Sequence of chain 1.B:
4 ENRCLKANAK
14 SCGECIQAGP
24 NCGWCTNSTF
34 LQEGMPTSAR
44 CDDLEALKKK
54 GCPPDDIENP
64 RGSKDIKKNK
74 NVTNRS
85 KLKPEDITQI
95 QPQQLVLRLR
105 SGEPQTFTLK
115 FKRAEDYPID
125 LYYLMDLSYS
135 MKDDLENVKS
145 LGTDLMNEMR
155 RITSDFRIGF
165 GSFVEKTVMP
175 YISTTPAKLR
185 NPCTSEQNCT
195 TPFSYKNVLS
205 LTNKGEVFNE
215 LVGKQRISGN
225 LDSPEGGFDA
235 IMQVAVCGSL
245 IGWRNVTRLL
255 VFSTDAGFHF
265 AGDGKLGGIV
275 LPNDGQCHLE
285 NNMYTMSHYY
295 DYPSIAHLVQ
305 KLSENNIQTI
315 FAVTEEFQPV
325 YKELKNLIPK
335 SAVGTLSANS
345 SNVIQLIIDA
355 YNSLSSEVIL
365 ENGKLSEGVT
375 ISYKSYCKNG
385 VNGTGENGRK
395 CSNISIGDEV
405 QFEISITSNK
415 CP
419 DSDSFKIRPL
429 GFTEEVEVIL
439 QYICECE

Binding-site contacts:
Ligand atom C5 contacts residue THR431 of chain 1.B at 4.3 Å.
Ligand atom C8 contacts residue ASN249 of chain 1.B at 4.1 Å.
Ligand atom C8 contacts residue TRP247 of chain 1.B at 4.1 Å (hydrophobic).
Ligand atom C5 contacts residue ASN249 of chain 1.B at 3.6 Å.
Ligand atom O5 contacts residue THR431 of chain 1.B at 3.6 Å.
Ligand atom O7 contacts residue ASN249 of chain 1.B at 2.9 Å (h-bond).
Ligand atom C8 contacts residue ARG248 of chain 1.B at 4.4 Å.
Ligand atom O5 contacts residue ASN249 of chain 1.B at 2.4 Å (h-bond).
Ligand atom O6 contacts residue THR431 of chain 1.B at 3.0 Å.
Ligand atom C1 contacts residue THR431 of chain 1.B at 4.2 Å.
Ligand atom C7 contacts residue ASN249 of chain 1.B at 3.0 Å.
Ligand atom C4 contacts residue ASN249 of chain 1.B at 4.3 Å.
Ligand atom C6 contacts residue THR431 of chain 1.B at 4.2 Å.
Ligand atom C3 contacts residue ASN249 of chain 1.B at 3.8 Å.
Ligand atom C1 contacts residue ASN249 of chain 1.B at 1.4 Å.
Ligand atom N2 contacts residue ASN249 of chain 1.B at 2.9 Å (h-bond).
Ligand atom C2 contacts residue ASN249 of chain 1.B at 2.5 Å.

This protein binds this small molecule.
Small molecule (SMILES): CC(=O)N[C@H]1[C@H](O[C@H]2[C@H](O)[C@@H](NC(C)=O)CO[C@@H]2CO)O[C@H](CO)[C@@H](O[C@@H]2O[C@H](CO)[C@@H](O)[C@H](O)[C@@H]2O)[C@@H]1O